Binding-site contacts:
Ligand atom O31 contacts residue ARG8 of chain 1.A at 4.0 Å.
Ligand atom C26 contacts residue VAL6 of chain 1.A at 3.6 Å (hydrophobic).
Ligand atom O02 contacts residue ILE10 of chain 1.A at 3.9 Å.
Ligand atom C21 contacts residue EDO1 of chain 1.Q at 3.8 Å.
Ligand atom C07 contacts residue ALA7 of chain 1.A at 3.4 Å (hydrophobic).
Ligand atom C17 contacts residue LU81 of chain 1.I at 3.4 Å.
Ligand atom C07 contacts residue TRP29 of chain 1.A at 3.7 Å (hydrophobic).
Ligand atom C11 contacts residue LU81 of chain 1.I at 3.6 Å.
Ligand atom C04 contacts residue TRP29 of chain 1.A at 4.0 Å (hydrophobic).
Ligand atom C15 contacts residue LU81 of chain 1.I at 3.9 Å.
Ligand atom C14 contacts residue LU81 of chain 1.I at 4.0 Å.
Ligand atom N08 contacts residue VAL6 of chain 1.A at 3.8 Å.
Ligand atom C26 contacts residue ARG8 of chain 1.A at 3.5 Å.
Ligand atom C06 contacts residue VAL6 of chain 1.A at 3.6 Å (hydrophobic).
Ligand atom C01 contacts residue ILE10 of chain 1.A at 4.0 Å (hydrophobic).
Ligand atom O28 contacts residue ARG8 of chain 1.A at 2.9 Å (salt-bridge).
Ligand atom C29 contacts residue ARG8 of chain 1.A at 3.4 Å.
Ligand atom N08 contacts residue TRP29 of chain 1.A at 4.0 Å.
Ligand atom C10 contacts residue LU81 of chain 1.I at 3.9 Å.
Ligand atom C01 contacts residue ARG8 of chain 1.A at 4.1 Å.
Ligand atom C22 contacts residue EDO1 of chain 1.Q at 3.8 Å.
Ligand atom C05 contacts residue VAL6 of chain 1.A at 4.0 Å (hydrophobic).
Ligand atom C23 contacts residue LU81 of chain 1.I at 4.1 Å.
Ligand atom C09 contacts residue LU81 of chain 1.I at 3.6 Å.
Ligand atom C13 contacts residue LU81 of chain 1.I at 3.4 Å.
Ligand atom C27 contacts residue ARG8 of chain 1.A at 3.2 Å.
Ligand atom N08 contacts residue ALA7 of chain 1.A at 4.0 Å.
Ligand atom C01 contacts residue TRP29 of chain 1.A at 3.5 Å (hydrophobic).
Ligand atom C07 contacts residue VAL6 of chain 1.A at 3.4 Å (hydrophobic).
Ligand atom C03 contacts residue ARG8 of chain 1.A at 4.1 Å.
Ligand atom C24 contacts residue VAL6 of chain 1.A at 4.1 Å (hydrophobic).
Ligand atom C30 contacts residue ARG8 of chain 1.A at 3.5 Å.
Ligand atom C32 contacts residue ALA69 of chain 1.A at 3.8 Å (hydrophobic).
Ligand atom C04 contacts residue ALA7 of chain 1.A at 4.1 Å (hydrophobic).
Ligand atom C16 contacts residue LU81 of chain 1.I at 3.8 Å.
Ligand atom C12 contacts residue LU81 of chain 1.I at 3.5 Å.
Ligand atom C19 contacts residue LU81 of chain 1.I at 3.8 Å.
Ligand atom N18 contacts residue LU81 of chain 1.I at 4.1 Å.
Ligand atom C32 contacts residue ASP71 of chain 1.A at 4.2 Å.
Ligand atom O02 contacts residue ARG8 of chain 1.A at 3.7 Å.

Sequence of chain 1.A:
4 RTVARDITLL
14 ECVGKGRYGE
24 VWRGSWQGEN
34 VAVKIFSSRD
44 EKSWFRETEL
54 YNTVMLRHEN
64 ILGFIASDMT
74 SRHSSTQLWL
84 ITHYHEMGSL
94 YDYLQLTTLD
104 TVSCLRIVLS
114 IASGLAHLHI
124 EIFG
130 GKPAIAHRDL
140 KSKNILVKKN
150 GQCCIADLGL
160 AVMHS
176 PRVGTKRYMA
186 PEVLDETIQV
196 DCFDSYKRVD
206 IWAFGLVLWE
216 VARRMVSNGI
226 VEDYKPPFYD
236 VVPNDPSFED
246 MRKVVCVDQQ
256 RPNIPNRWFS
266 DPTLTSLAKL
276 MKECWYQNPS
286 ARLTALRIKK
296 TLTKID

A protein and the small-molecule ligand that binds it are described below.
Small molecule (SMILES): COc1cc(-c2cncc(-c3ccc(C4CCN(C)CC4)cc3)c2C)cc(OC)c1OC